The small molecule below binds the protein below.
Small molecule (SMILES): COc1ccc(Cc2nn3c([C@@H](CCCc4ccccc4)[C@@H](C)O)nc(C)c3c(=O)[nH]2)cc1OC

Sequence of chain 1.B:
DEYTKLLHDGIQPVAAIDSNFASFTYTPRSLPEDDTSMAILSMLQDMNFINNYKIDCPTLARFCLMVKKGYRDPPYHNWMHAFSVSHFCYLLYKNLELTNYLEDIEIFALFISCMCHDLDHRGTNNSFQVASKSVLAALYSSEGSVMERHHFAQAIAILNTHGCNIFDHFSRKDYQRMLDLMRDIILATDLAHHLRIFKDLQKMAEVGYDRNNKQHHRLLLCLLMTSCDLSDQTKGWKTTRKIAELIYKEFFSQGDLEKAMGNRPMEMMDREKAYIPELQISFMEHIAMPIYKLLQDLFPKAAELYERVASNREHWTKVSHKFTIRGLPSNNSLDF

Binding-site contacts:
Ligand atom CAH contacts residue LEU193 of chain 1.B at 3.6 Å (hydrophobic).
Ligand atom CAL contacts residue TYR250 of chain 1.B at 3.6 Å (hydrophobic).
Ligand atom CAI contacts residue LEU193 of chain 1.B at 3.6 Å (hydrophobic).
Ligand atom CAM contacts residue LEU281 of chain 1.B at 3.2 Å (hydrophobic).
Ligand atom CAR contacts residue PHE253 of chain 1.B at 3.7 Å (hydrophobic).
Ligand atom NBI contacts residue PHE285 of chain 1.B at 3.7 Å.
Ligand atom CAK contacts residue LEU193 of chain 1.B at 3.5 Å (hydrophobic).
Ligand atom CBF contacts residue PHE285 of chain 1.B at 3.4 Å (hydrophobic).
Ligand atom CAI contacts residue ILE289 of chain 1.B at 3.5 Å (hydrophobic).
Ligand atom CBA contacts residue GLN282 of chain 1.B at 3.7 Å.
Ligand atom CAH contacts residue THR191 of chain 1.B at 3.6 Å.
Ligand atom OAV contacts residue MET270 of chain 1.B at 3.7 Å.
Ligand atom OAE contacts residue PHE285 of chain 1.B at 3.4 Å.
Ligand atom CAR contacts residue GLN282 of chain 1.B at 3.7 Å.
Ligand atom CBB contacts residue MET270 of chain 1.B at 3.5 Å (hydrophobic).
Ligand atom CAL contacts residue LEU281 of chain 1.B at 3.4 Å (hydrophobic).
Ligand atom CAZ contacts residue ILE249 of chain 1.B at 3.6 Å (hydrophobic).
Ligand atom CAK contacts residue ILE289 of chain 1.B at 3.4 Å (hydrophobic).
Ligand atom CBC contacts residue MET270 of chain 1.B at 3.6 Å (hydrophobic).
Ligand atom CAA contacts residue SER284 of chain 1.B at 3.2 Å.
Ligand atom NAU contacts residue PHE285 of chain 1.B at 3.7 Å.
Ligand atom OAE contacts residue GLN235 of chain 1.B at 2.9 Å (h-bond).
Ligand atom NBI contacts residue ILE249 of chain 1.B at 3.7 Å.
Ligand atom CBE contacts residue ILE249 of chain 1.B at 3.6 Å (hydrophobic).
Ligand atom CAD contacts residue TYR78 of chain 1.B at 3.7 Å (hydrophobic).
Ligand atom CAR contacts residue TYR250 of chain 1.B at 3.6 Å (hydrophobic).
Ligand atom CAL contacts residue PHE285 of chain 1.B at 3.6 Å (hydrophobic).
Ligand atom CBE contacts residue PHE285 of chain 1.B at 3.4 Å (hydrophobic).
Ligand atom CAG contacts residue HIS196 of chain 1.B at 3.7 Å.
Ligand atom CAJ contacts residue THR191 of chain 1.B at 3.5 Å.
Ligand atom CBE contacts residue GLN282 of chain 1.B at 3.8 Å.
Ligand atom CAD contacts residue HIS79 of chain 1.B at 3.6 Å.
Ligand atom CBF contacts residue ILE249 of chain 1.B at 3.4 Å (hydrophobic).
Ligand atom OAE contacts residue GLN282 of chain 1.B at 3.2 Å (h-bond).
Ligand atom CAJ contacts residue LEU193 of chain 1.B at 3.5 Å (hydrophobic).
Ligand atom NAU contacts residue GLN282 of chain 1.B at 2.8 Å (h-bond).
Ligand atom CAZ contacts residue PHE285 of chain 1.B at 3.6 Å (hydrophobic).
Ligand atom CAN contacts residue PHE285 of chain 1.B at 3.7 Å (hydrophobic).
Ligand atom CAX contacts residue LEU193 of chain 1.B at 3.6 Å (hydrophobic).
Ligand atom CAM contacts residue PHE285 of chain 1.B at 3.6 Å (hydrophobic).